The protein below binds the small molecule below.
Small molecule (SMILES): Cc1cc(CCCCCOc2ccc(C3=N[C@@H](C)CO3)cc2)on1

Sequence of chain 19.C:
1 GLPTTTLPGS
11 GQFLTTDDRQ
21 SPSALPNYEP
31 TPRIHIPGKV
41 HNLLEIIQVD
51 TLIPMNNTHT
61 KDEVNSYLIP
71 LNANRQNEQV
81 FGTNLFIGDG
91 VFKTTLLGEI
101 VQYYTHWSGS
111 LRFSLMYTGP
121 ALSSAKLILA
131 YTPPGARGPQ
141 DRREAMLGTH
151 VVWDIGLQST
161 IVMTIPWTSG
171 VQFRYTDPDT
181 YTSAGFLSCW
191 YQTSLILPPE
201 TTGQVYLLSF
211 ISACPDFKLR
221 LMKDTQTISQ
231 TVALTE

Sequence of chain 18.A:
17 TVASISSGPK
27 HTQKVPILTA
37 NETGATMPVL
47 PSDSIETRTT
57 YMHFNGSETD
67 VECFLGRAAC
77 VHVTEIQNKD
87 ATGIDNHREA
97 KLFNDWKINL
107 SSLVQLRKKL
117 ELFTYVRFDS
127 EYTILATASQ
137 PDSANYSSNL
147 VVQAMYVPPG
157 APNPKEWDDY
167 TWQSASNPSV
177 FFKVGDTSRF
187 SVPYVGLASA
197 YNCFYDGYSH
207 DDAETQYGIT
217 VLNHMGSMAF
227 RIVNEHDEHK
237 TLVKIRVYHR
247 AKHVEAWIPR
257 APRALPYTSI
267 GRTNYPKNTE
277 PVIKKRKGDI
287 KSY

Binding-site contacts:
Ligand atom C4 contacts residue PHE124 of chain 18.A at 3.9 Å (hydrophobic).
Ligand atom O1A contacts residue PHE186 of chain 18.A at 3.2 Å.
Ligand atom C3B contacts residue VAL188 of chain 18.A at 3.5 Å (hydrophobic).
Ligand atom CM1 contacts residue SER175 of chain 18.A at 3.9 Å.
Ligand atom C4B contacts residue PHE186 of chain 18.A at 3.9 Å (hydrophobic).
Ligand atom C6B contacts residue TYR128 of chain 18.A at 3.4 Å (hydrophobic).
Ligand atom C4B contacts residue TYR152 of chain 18.A at 4.0 Å (hydrophobic).
Ligand atom C6B contacts residue MET224 of chain 18.A at 3.6 Å (hydrophobic).
Ligand atom C1C contacts residue LEU106 of chain 18.A at 3.6 Å (hydrophobic).
Ligand atom N2 contacts residue ASN219 of chain 18.A at 3.0 Å (h-bond).
Ligand atom C6B contacts residue ILE104 of chain 18.A at 3.6 Å (hydrophobic).
Ligand atom C4 contacts residue TYR197 of chain 18.A at 3.9 Å (hydrophobic).
Ligand atom C5A contacts residue PHE186 of chain 18.A at 3.7 Å (hydrophobic).
Ligand atom C2C contacts residue TYR197 of chain 18.A at 3.8 Å (hydrophobic).
Ligand atom N3A contacts residue PRO174 of chain 18.A at 3.9 Å.
Ligand atom O1B contacts residue TYR128 of chain 18.A at 3.4 Å (h-bond).
Ligand atom C3B contacts residue TYR152 of chain 18.A at 3.6 Å (hydrophobic).
Ligand atom N3A contacts residue ALA24 of chain 18.C at 3.9 Å.
Ligand atom C4C contacts residue VAL191 of chain 18.A at 3.3 Å (hydrophobic).
Ligand atom C1B contacts residue TYR128 of chain 18.A at 3.7 Å (hydrophobic).
Ligand atom O1 contacts residue ASN219 of chain 18.A at 3.9 Å.
Ligand atom C4 contacts residue LEU106 of chain 18.A at 3.6 Å (hydrophobic).
Ligand atom C1B contacts residue VAL188 of chain 18.A at 3.7 Å (hydrophobic).
Ligand atom C1B contacts residue ILE104 of chain 18.A at 4.0 Å (hydrophobic).
Ligand atom C2B contacts residue VAL188 of chain 18.A at 3.3 Å (hydrophobic).
Ligand atom C2A contacts residue PHE186 of chain 18.A at 3.6 Å (hydrophobic).
Ligand atom C5B contacts residue PHE186 of chain 18.A at 3.9 Å (hydrophobic).
Ligand atom CM1 contacts residue LEU14 of chain 19.C at 3.3 Å (hydrophobic).
Ligand atom C3C contacts residue TYR128 of chain 18.A at 3.3 Å (hydrophobic).
Ligand atom C5A contacts residue VAL176 of chain 18.A at 3.8 Å (hydrophobic).
Ligand atom N3A contacts residue TYR152 of chain 18.A at 3.6 Å.
Ligand atom C5C contacts residue VAL191 of chain 18.A at 3.7 Å (hydrophobic).
Ligand atom CM1 contacts residue VAL176 of chain 18.A at 3.4 Å (hydrophobic).
Ligand atom C3 contacts residue ASN219 of chain 18.A at 3.9 Å.
Ligand atom C4C contacts residue TYR197 of chain 18.A at 4.0 Å (hydrophobic).
Ligand atom C5 contacts residue LEU106 of chain 18.A at 3.8 Å (hydrophobic).
Ligand atom C2A contacts residue TYR152 of chain 18.A at 3.8 Å (hydrophobic).
Ligand atom CM1 contacts residue PRO174 of chain 18.A at 3.8 Å (hydrophobic).
Ligand atom C4A contacts residue PRO174 of chain 18.A at 3.4 Å (hydrophobic).
Ligand atom C5B contacts residue MET224 of chain 18.A at 3.2 Å (hydrophobic).

Sequence of chain 18.C:
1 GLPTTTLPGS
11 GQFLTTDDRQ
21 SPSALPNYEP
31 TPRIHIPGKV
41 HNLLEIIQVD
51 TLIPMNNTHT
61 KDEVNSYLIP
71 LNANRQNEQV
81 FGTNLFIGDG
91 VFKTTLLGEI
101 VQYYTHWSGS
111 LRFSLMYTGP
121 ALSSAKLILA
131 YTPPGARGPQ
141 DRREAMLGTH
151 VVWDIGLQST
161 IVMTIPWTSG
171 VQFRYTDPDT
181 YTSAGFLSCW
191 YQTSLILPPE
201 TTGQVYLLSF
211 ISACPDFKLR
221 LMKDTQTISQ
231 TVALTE